Binding-site contacts:
Ligand atom C7 contacts residue GLN411 of chain 1.A at 3.8 Å.
Ligand atom C4 contacts residue THR412 of chain 1.A at 3.4 Å.
Ligand atom C1 contacts residue ALA416 of chain 1.A at 3.9 Å (hydrophobic).
Ligand atom C3 contacts residue ALA416 of chain 1.A at 3.5 Å (hydrophobic).
Ligand atom C8 contacts residue LYS421 of chain 1.A at 3.6 Å.
Ligand atom O6 contacts residue SER405 of chain 1.A at 3.0 Å (h-bond).
Ligand atom C4 contacts residue GLY413 of chain 1.A at 3.3 Å.
Ligand atom O3 contacts residue ASP417 of chain 1.A at 2.8 Å (salt-bridge).
Ligand atom C8 contacts residue LEU422 of chain 1.A at 3.2 Å (hydrophobic).
Ligand atom C3 contacts residue GLN406 of chain 1.A at 3.4 Å.
Ligand atom O4 contacts residue ASP417 of chain 1.A at 4.0 Å.
Ligand atom O5 contacts residue SER405 of chain 1.A at 3.6 Å.
Ligand atom O5 contacts residue GLN411 of chain 1.A at 3.2 Å.
Ligand atom O4 contacts residue THR412 of chain 1.A at 3.8 Å.
Ligand atom O7 contacts residue GLY410 of chain 1.A at 3.0 Å (h-bond).
Ligand atom C1 contacts residue GLN406 of chain 1.A at 3.2 Å.
Ligand atom C2 contacts residue GLN411 of chain 1.A at 3.4 Å.
Ligand atom C1 contacts residue ALA408 of chain 1.A at 3.4 Å (hydrophobic).
Ligand atom O7 contacts residue ALA408 of chain 1.A at 3.0 Å (h-bond).
Ligand atom O4 contacts residue ILE415 of chain 1.A at 3.8 Å.
Ligand atom C5 contacts residue ALA416 of chain 1.A at 4.0 Å (hydrophobic).
Ligand atom O3 contacts residue GLY413 of chain 1.A at 4.0 Å.
Ligand atom N2 contacts residue GLN411 of chain 1.A at 3.9 Å.
Ligand atom O6 contacts residue THR412 of chain 1.A at 4.0 Å.
Ligand atom C6 contacts residue GLN406 of chain 1.A at 1.8 Å.
Ligand atom O7 contacts residue GLN411 of chain 1.A at 2.8 Å (h-bond).
Ligand atom O4 contacts residue ASN414 of chain 1.A at 3.0 Å (h-bond).
Ligand atom O4 contacts residue GLN406 of chain 1.A at 2.4 Å (h-bond).
Ligand atom O5 contacts residue GLN406 of chain 1.A at 2.6 Å (h-bond).
Ligand atom C7 contacts residue ALA408 of chain 1.A at 3.5 Å (hydrophobic).
Ligand atom C4 contacts residue GLN406 of chain 1.A at 2.4 Å.
Ligand atom O4 contacts residue ALA416 of chain 1.A at 3.6 Å.
Ligand atom O3 contacts residue GLN411 of chain 1.A at 3.8 Å.
Ligand atom O6 contacts residue GLN406 of chain 1.A at 2.7 Å (h-bond).
Ligand atom O7 contacts residue PRO409 of chain 1.A at 3.5 Å.
Ligand atom C1 contacts residue GLN411 of chain 1.A at 3.6 Å.
Ligand atom O4 contacts residue GLY413 of chain 1.A at 3.0 Å.
Ligand atom C5 contacts residue GLN406 of chain 1.A at 1.4 Å.
Ligand atom C6 contacts residue THR412 of chain 1.A at 3.2 Å.
Ligand atom C5 contacts residue THR412 of chain 1.A at 4.0 Å.

A protein and the small-molecule ligand that binds it are described below.
Small molecule (SMILES): CC(=O)N[C@@H]1[C@@H](O)[C@H](O)[C@@H](CO)O[C@H]1O

Sequence of chain 1.A:
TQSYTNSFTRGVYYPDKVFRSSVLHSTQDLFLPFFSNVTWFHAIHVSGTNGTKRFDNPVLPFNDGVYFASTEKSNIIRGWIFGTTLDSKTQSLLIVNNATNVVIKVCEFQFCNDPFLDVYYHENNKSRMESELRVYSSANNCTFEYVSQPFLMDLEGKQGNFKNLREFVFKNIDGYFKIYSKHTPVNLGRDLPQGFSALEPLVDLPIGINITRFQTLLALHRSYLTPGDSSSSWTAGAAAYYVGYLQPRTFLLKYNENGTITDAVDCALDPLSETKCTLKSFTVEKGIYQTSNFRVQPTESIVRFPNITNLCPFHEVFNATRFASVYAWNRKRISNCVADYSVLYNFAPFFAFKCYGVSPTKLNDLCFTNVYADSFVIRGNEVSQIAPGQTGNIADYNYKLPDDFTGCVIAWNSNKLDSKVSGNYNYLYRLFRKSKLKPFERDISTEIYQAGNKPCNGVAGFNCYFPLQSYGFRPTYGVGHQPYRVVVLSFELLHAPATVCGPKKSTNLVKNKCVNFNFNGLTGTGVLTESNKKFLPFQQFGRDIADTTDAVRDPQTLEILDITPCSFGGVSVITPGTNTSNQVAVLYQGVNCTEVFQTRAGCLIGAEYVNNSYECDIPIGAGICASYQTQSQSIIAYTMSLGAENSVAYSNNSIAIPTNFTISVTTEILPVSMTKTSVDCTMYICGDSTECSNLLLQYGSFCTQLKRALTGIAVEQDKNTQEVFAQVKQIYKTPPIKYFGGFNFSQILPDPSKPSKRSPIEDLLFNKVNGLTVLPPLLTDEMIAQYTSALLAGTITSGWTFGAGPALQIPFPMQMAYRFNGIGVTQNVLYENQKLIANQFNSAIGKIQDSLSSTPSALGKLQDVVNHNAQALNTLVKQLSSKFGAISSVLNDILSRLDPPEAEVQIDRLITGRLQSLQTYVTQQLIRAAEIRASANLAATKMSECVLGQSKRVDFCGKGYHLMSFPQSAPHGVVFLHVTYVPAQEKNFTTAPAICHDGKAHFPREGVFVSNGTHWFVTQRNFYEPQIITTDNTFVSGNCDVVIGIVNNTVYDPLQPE